Sequence of chain 1.C:
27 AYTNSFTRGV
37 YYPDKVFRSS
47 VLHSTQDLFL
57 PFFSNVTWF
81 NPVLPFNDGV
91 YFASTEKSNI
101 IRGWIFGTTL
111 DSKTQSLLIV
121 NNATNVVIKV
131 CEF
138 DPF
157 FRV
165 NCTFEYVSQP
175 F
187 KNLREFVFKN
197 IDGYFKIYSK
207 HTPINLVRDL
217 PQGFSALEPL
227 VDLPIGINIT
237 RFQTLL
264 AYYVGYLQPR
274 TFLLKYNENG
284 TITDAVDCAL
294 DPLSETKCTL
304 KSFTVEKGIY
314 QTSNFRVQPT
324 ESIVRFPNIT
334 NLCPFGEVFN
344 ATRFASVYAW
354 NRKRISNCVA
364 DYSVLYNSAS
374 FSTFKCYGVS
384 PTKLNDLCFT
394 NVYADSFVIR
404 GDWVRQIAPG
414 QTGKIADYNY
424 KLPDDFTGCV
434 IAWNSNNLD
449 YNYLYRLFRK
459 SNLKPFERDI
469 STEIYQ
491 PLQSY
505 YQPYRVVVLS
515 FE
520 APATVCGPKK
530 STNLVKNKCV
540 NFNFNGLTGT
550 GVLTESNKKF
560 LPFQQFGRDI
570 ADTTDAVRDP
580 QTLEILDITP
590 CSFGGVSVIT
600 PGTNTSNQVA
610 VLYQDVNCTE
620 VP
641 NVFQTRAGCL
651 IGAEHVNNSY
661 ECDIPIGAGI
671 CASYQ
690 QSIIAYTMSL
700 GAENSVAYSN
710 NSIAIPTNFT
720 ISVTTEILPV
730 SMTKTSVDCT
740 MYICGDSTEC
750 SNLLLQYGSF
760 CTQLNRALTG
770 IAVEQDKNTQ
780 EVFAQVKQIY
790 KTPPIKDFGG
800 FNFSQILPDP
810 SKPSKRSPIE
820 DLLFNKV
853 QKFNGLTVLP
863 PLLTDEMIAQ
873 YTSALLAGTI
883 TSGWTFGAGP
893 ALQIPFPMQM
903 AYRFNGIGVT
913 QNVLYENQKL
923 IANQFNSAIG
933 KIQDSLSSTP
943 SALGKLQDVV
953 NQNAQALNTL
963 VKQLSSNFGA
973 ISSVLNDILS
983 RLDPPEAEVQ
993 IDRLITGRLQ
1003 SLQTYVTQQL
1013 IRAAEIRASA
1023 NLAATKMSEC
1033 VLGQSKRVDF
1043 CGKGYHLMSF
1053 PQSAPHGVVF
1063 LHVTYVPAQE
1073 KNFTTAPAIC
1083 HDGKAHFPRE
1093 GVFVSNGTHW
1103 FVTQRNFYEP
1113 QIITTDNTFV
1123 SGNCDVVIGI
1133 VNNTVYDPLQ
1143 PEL

A small-molecule ligand and the protein it binds are described below.
Small molecule (SMILES): CC(=O)N[C@@H]1[C@@H](O)[C@H](O)[C@@H](CO)O[C@H]1O

Binding-site contacts:
Ligand atom O7 contacts residue GLY339 of chain 1.C at 3.1 Å.
Ligand atom C8 contacts residue ASN343 of chain 1.C at 4.1 Å.
Ligand atom C2 contacts residue ASN343 of chain 1.C at 2.4 Å.
Ligand atom N2 contacts residue ASN343 of chain 1.C at 2.7 Å (h-bond).
Ligand atom O7 contacts residue ASN343 of chain 1.C at 3.1 Å (h-bond).
Ligand atom C7 contacts residue PHE342 of chain 1.C at 3.9 Å (hydrophobic).
Ligand atom C1 contacts residue ASN343 of chain 1.C at 1.4 Å.
Ligand atom O5 contacts residue ASN343 of chain 1.C at 2.5 Å (h-bond).
Ligand atom C8 contacts residue PHE342 of chain 1.C at 3.0 Å (hydrophobic).
Ligand atom C4 contacts residue ASN343 of chain 1.C at 4.2 Å.
Ligand atom N2 contacts residue PHE342 of chain 1.C at 4.2 Å.
Ligand atom C5 contacts residue ASN343 of chain 1.C at 3.7 Å.
Ligand atom C8 contacts residue GLY339 of chain 1.C at 3.4 Å.
Ligand atom C7 contacts residue ASN343 of chain 1.C at 3.0 Å.
Ligand atom C3 contacts residue ASN343 of chain 1.C at 3.8 Å.
Ligand atom O3 contacts residue VAL367 of chain 1.C at 4.5 Å.
Ligand atom C7 contacts residue GLY339 of chain 1.C at 3.5 Å.
Ligand atom C8 contacts residue PHE338 of chain 1.C at 3.8 Å (hydrophobic).